A protein and the small-molecule ligand that binds it are described below.
Small molecule (SMILES): CC(=O)N[C@@H]1[C@@H](O)[C@H](O)[C@@H](CO)O[C@H]1O

Binding-site contacts:
Ligand atom C1 contacts residue ASN331 of chain 1.K at 1.5 Å.
Ligand atom C4 contacts residue ASN331 of chain 1.K at 4.4 Å.
Ligand atom C8 contacts residue ALA328 of chain 1.K at 4.0 Å (hydrophobic).
Ligand atom O5 contacts residue ASN331 of chain 1.K at 2.5 Å (h-bond).
Ligand atom N2 contacts residue ASN331 of chain 1.K at 2.8 Å (h-bond).
Ligand atom O7 contacts residue ASN331 of chain 1.K at 3.2 Å (h-bond).
Ligand atom C8 contacts residue ASN331 of chain 1.K at 4.2 Å.
Ligand atom C7 contacts residue ASN331 of chain 1.K at 3.2 Å.
Ligand atom C5 contacts residue ASN331 of chain 1.K at 3.9 Å.
Ligand atom O5 contacts residue TRP387 of chain 1.K at 4.0 Å.
Ligand atom C8 contacts residue LYS327 of chain 1.K at 4.1 Å.
Ligand atom C6 contacts residue TRP387 of chain 1.K at 4.2 Å (hydrophobic).
Ligand atom C3 contacts residue ASN331 of chain 1.K at 3.9 Å.
Ligand atom O7 contacts residue ALA328 of chain 1.K at 4.4 Å.
Ligand atom C2 contacts residue ASN331 of chain 1.K at 2.5 Å.

Sequence of chain 1.K:
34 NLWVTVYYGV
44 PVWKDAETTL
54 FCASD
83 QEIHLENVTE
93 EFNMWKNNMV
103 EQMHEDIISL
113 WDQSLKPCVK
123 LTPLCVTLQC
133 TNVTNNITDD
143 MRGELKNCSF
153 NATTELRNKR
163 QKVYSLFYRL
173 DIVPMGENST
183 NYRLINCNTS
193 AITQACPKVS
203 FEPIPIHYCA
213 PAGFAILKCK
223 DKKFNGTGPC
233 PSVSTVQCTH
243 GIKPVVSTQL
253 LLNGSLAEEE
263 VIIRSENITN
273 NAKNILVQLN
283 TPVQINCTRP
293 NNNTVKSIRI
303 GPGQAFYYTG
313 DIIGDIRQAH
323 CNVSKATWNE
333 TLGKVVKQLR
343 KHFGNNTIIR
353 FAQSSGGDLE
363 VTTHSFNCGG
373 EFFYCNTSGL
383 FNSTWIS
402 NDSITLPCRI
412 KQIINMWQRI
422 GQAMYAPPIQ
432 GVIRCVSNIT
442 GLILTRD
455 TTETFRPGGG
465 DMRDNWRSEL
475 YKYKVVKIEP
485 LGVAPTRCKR